The small molecule below binds the protein below.
Small molecule (SMILES): CC(=O)N[C@H]1[C@H](O[C@H]2[C@H](O)[C@@H](NC(C)=O)CO[C@@H]2CO)O[C@H](CO)[C@@H](O)[C@@H]1O

Binding-site contacts:
Ligand atom O7 contacts residue NAG1 of chain 1.J at 3.1 Å.
Ligand atom C8 contacts residue SER7 of chain 1.B at 3.3 Å.
Ligand atom C7 contacts residue ASN5 of chain 1.B at 3.4 Å.
Ligand atom C4 contacts residue ASN5 of chain 1.B at 4.2 Å.
Ligand atom C2 contacts residue SER7 of chain 1.B at 4.1 Å.
Ligand atom C2 contacts residue ASN5 of chain 1.B at 2.4 Å.
Ligand atom N2 contacts residue SER7 of chain 1.B at 3.2 Å (h-bond).
Ligand atom O3 contacts residue NAG2 of chain 1.J at 3.8 Å.
Ligand atom C7 contacts residue NAG1 of chain 1.J at 4.2 Å.
Ligand atom C8 contacts residue NAG1 of chain 1.J at 4.5 Å.
Ligand atom C7 contacts residue TYR203 of chain 1.B at 4.0 Å (hydrophobic).
Ligand atom N2 contacts residue ASN5 of chain 1.B at 2.9 Å (h-bond).
Ligand atom C7 contacts residue SER7 of chain 1.B at 3.4 Å.
Ligand atom C3 contacts residue ASN5 of chain 1.B at 3.8 Å.
Ligand atom O7 contacts residue SER7 of chain 1.B at 4.4 Å.
Ligand atom O7 contacts residue NAG2 of chain 1.J at 3.6 Å.
Ligand atom C7 contacts residue NAG2 of chain 1.J at 4.3 Å.
Ligand atom O7 contacts residue ASN5 of chain 1.B at 3.6 Å (h-bond).
Ligand atom C8 contacts residue TYR203 of chain 1.B at 3.2 Å (hydrophobic).
Ligand atom O7 contacts residue TYR203 of chain 1.B at 4.1 Å.
Ligand atom O5 contacts residue ASN5 of chain 1.B at 2.3 Å (h-bond).
Ligand atom C1 contacts residue ASN5 of chain 1.B at 1.5 Å.
Ligand atom C5 contacts residue ASN5 of chain 1.B at 3.6 Å.
Ligand atom C1 contacts residue SER7 of chain 1.B at 3.9 Å.

Sequence of chain 1.B:
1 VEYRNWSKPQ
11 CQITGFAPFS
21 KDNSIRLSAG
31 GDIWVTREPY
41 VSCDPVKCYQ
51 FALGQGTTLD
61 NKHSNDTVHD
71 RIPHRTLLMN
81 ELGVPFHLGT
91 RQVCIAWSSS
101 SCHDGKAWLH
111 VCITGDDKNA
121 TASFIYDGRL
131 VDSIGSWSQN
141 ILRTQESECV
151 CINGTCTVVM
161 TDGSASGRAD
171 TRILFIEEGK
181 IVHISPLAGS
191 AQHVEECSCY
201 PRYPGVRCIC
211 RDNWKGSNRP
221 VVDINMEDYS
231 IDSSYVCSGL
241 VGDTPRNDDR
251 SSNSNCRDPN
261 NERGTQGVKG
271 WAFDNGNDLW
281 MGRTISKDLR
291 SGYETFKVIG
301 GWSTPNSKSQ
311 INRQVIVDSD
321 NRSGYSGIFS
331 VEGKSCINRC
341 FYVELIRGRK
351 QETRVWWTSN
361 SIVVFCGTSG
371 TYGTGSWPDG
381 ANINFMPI